Binding-site contacts:
Ligand atom C06 contacts residue ILE108 of chain 1.A at 3.7 Å (hydrophobic).
Ligand atom C11 contacts residue ILE111 of chain 1.A at 3.8 Å (hydrophobic).
Ligand atom C08 contacts residue VAL86 of chain 1.A at 3.9 Å (hydrophobic).
Ligand atom N09 contacts residue ALA100 of chain 1.A at 4.0 Å.
Ligand atom C01 contacts residue ILE111 of chain 1.A at 3.7 Å (hydrophobic).
Ligand atom N09 contacts residue VAL86 of chain 1.A at 3.7 Å.
Ligand atom N09 contacts residue LYS84 of chain 1.A at 3.5 Å.
Ligand atom C10 contacts residue ILE111 of chain 1.A at 4.3 Å (hydrophobic).
Ligand atom C10 contacts residue VAL86 of chain 1.A at 4.0 Å (hydrophobic).
Ligand atom C08 contacts residue ILE108 of chain 1.A at 4.5 Å (hydrophobic).
Ligand atom N09 contacts residue GLU105 of chain 1.A at 3.6 Å.
Ligand atom C05 contacts residue ILE111 of chain 1.A at 3.7 Å (hydrophobic).
Ligand atom N09 contacts residue ILE108 of chain 1.A at 4.1 Å.
Ligand atom C11 contacts residue VAL86 of chain 1.A at 4.4 Å (hydrophobic).
Ligand atom C04 contacts residue ILE111 of chain 1.A at 3.5 Å (hydrophobic).
Ligand atom C11 contacts residue THR85 of chain 1.A at 4.4 Å.
Ligand atom C06 contacts residue GLU105 of chain 1.A at 3.2 Å.
Ligand atom C08 contacts residue LYS84 of chain 1.A at 4.1 Å.
Ligand atom O03 contacts residue ILE111 of chain 1.A at 3.7 Å.
Ligand atom C07 contacts residue ILE108 of chain 1.A at 4.4 Å (hydrophobic).
Ligand atom C06 contacts residue ILE111 of chain 1.A at 4.2 Å (hydrophobic).
Ligand atom C05 contacts residue ILE108 of chain 1.A at 3.6 Å (hydrophobic).
Ligand atom C08 contacts residue GLU105 of chain 1.A at 3.8 Å.
Ligand atom C10 contacts residue THR85 of chain 1.A at 3.7 Å.
Ligand atom C05 contacts residue GLU105 of chain 1.A at 3.9 Å.
Ligand atom C07 contacts residue GLU105 of chain 1.A at 4.0 Å.
Ligand atom C02 contacts residue ILE111 of chain 1.A at 3.8 Å (hydrophobic).

Sequence of chain 1.A:
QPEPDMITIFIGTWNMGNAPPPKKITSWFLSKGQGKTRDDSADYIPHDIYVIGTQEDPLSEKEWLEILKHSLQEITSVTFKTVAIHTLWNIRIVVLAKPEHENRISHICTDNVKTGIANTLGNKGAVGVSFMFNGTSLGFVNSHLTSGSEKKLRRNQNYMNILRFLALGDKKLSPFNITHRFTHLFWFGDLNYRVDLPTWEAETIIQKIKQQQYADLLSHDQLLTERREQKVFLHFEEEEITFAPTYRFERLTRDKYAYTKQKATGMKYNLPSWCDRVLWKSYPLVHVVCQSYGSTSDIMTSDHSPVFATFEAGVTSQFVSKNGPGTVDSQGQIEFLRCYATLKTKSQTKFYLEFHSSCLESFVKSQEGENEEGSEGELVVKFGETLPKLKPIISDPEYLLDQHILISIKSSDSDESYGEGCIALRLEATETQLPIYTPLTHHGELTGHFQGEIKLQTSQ

The small molecule below binds the protein below.
Small molecule (SMILES): C[C@@H](Oc1ccc(C#N)cc1)C(N)=O